This small molecule binds to this protein.
Small molecule (SMILES): CC(=O)N[C@@H]1[C@@H](O)[C@H](O)[C@@H](CO)O[C@H]1O

Binding-site contacts:
Ligand atom C2 contacts residue ASN331 of chain 1.A at 2.5 Å.
Ligand atom C7 contacts residue ASN331 of chain 1.A at 3.5 Å.
Ligand atom C3 contacts residue ASN331 of chain 1.A at 3.8 Å.
Ligand atom C8 contacts residue ASN331 of chain 1.A at 3.7 Å.
Ligand atom O5 contacts residue ASN331 of chain 1.A at 2.4 Å (h-bond).
Ligand atom O7 contacts residue ASN331 of chain 1.A at 4.4 Å.
Ligand atom N2 contacts residue GLN580 of chain 1.A at 4.4 Å.
Ligand atom C5 contacts residue ASN331 of chain 1.A at 3.7 Å.
Ligand atom C7 contacts residue GLN580 of chain 1.A at 4.0 Å.
Ligand atom O7 contacts residue GLN580 of chain 1.A at 2.9 Å (h-bond).
Ligand atom N2 contacts residue ASN331 of chain 1.A at 2.9 Å (h-bond).
Ligand atom C1 contacts residue ASN331 of chain 1.A at 1.4 Å.
Ligand atom C4 contacts residue ASN331 of chain 1.A at 4.2 Å.

Sequence of chain 1.A:
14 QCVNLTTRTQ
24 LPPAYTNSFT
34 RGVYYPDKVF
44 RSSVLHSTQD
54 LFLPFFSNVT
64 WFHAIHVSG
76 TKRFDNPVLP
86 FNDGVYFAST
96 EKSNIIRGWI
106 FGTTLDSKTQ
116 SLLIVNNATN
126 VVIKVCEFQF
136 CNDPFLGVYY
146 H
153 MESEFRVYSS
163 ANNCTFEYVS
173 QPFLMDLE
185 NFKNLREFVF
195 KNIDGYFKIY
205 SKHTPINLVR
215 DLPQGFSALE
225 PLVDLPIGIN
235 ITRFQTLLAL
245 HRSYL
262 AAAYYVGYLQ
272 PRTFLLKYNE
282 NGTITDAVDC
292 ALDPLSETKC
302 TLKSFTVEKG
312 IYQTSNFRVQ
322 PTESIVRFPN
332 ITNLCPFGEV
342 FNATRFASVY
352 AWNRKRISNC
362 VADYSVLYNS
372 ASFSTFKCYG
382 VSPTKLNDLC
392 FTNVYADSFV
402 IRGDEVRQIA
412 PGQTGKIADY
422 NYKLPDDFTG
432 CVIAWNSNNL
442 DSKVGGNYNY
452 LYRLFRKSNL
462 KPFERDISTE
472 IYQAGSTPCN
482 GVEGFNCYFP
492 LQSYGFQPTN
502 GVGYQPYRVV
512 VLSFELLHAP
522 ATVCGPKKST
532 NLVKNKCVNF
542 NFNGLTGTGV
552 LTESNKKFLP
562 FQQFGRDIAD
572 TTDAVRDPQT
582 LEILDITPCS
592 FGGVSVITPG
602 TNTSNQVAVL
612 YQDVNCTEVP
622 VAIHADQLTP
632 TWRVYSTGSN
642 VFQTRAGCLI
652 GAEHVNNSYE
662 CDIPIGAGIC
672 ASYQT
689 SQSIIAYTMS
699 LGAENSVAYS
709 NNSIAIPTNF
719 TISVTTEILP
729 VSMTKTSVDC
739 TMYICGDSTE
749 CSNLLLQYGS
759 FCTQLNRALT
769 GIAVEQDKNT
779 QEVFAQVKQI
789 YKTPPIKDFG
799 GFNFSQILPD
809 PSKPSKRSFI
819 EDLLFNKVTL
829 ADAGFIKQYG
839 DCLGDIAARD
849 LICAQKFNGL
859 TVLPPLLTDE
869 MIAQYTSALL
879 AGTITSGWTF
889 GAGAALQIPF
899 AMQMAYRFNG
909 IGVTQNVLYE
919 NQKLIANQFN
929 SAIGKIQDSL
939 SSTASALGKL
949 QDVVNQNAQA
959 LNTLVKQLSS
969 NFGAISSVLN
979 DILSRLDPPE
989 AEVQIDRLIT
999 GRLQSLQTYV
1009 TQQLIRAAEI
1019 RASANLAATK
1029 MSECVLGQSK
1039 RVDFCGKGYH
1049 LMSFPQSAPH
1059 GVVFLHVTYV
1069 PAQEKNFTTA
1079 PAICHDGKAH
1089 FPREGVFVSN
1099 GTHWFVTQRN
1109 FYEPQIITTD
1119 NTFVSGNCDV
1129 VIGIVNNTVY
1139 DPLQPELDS